Sequence of chain 1.W:
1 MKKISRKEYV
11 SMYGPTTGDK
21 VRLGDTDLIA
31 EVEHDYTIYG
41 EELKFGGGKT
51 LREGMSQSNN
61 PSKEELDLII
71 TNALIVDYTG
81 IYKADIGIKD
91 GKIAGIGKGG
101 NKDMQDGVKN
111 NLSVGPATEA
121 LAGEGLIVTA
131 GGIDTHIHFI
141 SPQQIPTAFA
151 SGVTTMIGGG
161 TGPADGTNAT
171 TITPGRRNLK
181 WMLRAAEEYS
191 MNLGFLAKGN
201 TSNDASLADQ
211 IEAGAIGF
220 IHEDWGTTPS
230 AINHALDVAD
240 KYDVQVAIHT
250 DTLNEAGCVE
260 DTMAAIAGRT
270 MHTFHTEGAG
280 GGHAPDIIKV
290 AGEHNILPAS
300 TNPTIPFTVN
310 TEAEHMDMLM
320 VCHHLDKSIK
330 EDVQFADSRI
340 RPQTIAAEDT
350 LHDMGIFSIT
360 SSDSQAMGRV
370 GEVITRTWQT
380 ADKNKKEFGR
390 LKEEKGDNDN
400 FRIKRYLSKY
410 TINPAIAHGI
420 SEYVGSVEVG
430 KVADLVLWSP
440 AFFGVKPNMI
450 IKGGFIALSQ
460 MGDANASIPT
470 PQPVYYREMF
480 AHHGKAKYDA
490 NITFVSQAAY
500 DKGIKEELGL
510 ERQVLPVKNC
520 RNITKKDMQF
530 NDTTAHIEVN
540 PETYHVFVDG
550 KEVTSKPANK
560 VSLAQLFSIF

Sequence of chain 1.P:
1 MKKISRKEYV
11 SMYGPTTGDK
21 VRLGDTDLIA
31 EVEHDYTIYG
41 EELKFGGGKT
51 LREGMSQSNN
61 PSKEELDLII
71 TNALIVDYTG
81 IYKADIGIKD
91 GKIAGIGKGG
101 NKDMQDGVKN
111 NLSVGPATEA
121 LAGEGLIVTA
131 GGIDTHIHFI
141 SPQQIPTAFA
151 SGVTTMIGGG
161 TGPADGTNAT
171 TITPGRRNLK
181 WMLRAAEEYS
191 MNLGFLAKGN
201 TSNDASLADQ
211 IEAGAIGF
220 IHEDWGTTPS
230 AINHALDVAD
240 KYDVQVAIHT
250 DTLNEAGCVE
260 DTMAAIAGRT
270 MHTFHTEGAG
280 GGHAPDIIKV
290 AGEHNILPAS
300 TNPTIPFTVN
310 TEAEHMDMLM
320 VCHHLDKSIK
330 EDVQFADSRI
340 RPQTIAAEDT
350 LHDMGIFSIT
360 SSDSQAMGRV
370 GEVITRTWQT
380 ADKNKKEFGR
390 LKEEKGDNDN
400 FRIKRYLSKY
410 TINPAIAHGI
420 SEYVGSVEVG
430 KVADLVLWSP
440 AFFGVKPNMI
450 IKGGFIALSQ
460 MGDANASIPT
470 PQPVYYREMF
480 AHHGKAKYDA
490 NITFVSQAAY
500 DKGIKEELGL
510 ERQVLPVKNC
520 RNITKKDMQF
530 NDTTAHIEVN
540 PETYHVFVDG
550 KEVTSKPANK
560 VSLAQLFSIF

Binding-site contacts:
Ligand atom C08 contacts residue CYS321 of chain 1.P at 3.7 Å (hydrophobic).
Ligand atom O19 contacts residue ALA169 of chain 1.P at 3.5 Å (h-bond).
Ligand atom O19 contacts residue HIS221 of chain 1.P at 3.1 Å (h-bond).
Ligand atom C05 contacts residue ILE467 of chain 1.W at 3.8 Å (hydrophobic).
Ligand atom C10 contacts residue CYS321 of chain 1.P at 3.5 Å (hydrophobic).
Ligand atom N12 contacts residue HIS322 of chain 1.P at 3.8 Å.
Ligand atom C11 contacts residue HIS322 of chain 1.P at 3.5 Å.
Ligand atom O19 contacts residue NI1 of chain 1.IA at 3.1 Å (h-bond).
Ligand atom C03 contacts residue MET366 of chain 1.P at 3.8 Å (hydrophobic).
Ligand atom N18 contacts residue NI1 of chain 1.HA at 3.0 Å (h-bond).
Ligand atom C01 contacts residue MET366 of chain 1.P at 3.7 Å (hydrophobic).
Ligand atom C16 contacts residue GLY279 of chain 1.P at 3.7 Å.
Ligand atom C15 contacts residue GLY279 of chain 1.P at 3.9 Å.
Ligand atom C01 contacts residue ALA278 of chain 1.P at 3.6 Å (hydrophobic).
Ligand atom O19 contacts residue HIS248 of chain 1.P at 3.2 Å (h-bond).
Ligand atom N18 contacts residue ALA169 of chain 1.P at 4.0 Å.
Ligand atom N18 contacts residue ALA365 of chain 1.P at 4.0 Å.
Ligand atom C13 contacts residue HIS322 of chain 1.P at 4.0 Å.
Ligand atom N18 contacts residue NI1 of chain 1.IA at 3.3 Å (h-bond).
Ligand atom C04 contacts residue CYS321 of chain 1.P at 4.0 Å (hydrophobic).
Ligand atom C15 contacts residue HIS248 of chain 1.P at 3.6 Å.
Ligand atom O19 contacts residue HIS274 of chain 1.P at 4.0 Å.
Ligand atom C05 contacts residue MET317 of chain 1.P at 3.8 Å (hydrophobic).
Ligand atom O19 contacts residue NI1 of chain 1.HA at 2.0 Å (h-bond).
Ligand atom S14 contacts residue GLY279 of chain 1.P at 3.6 Å (h-bond).
Ligand atom C10 contacts residue HIS322 of chain 1.P at 3.6 Å.
Ligand atom N09 contacts residue CYS321 of chain 1.P at 3.8 Å.
Ligand atom S14 contacts residue HIS248 of chain 1.P at 3.9 Å.
Ligand atom C01 contacts residue LEU318 of chain 1.P at 3.9 Å (hydrophobic).
Ligand atom O17 contacts residue GLY279 of chain 1.P at 4.0 Å.
Ligand atom N18 contacts residue ASP362 of chain 1.P at 3.6 Å (salt-bridge).
Ligand atom C07 contacts residue CYS321 of chain 1.P at 3.4 Å (hydrophobic).
Ligand atom O19 contacts residue KCX219 of chain 1.P at 3.2 Å (h-bond).
Ligand atom C05 contacts residue MET366 of chain 1.P at 3.7 Å (hydrophobic).
Ligand atom C06 contacts residue CYS321 of chain 1.P at 3.6 Å (hydrophobic).
Ligand atom C15 contacts residue HIS221 of chain 1.P at 4.0 Å.
Ligand atom C04 contacts residue MET366 of chain 1.P at 4.0 Å (hydrophobic).
Ligand atom O17 contacts residue ALA365 of chain 1.P at 3.7 Å.
Ligand atom N09 contacts residue HIS322 of chain 1.P at 3.9 Å.
Ligand atom N18 contacts residue GLY279 of chain 1.P at 3.9 Å.

The protein below binds the small molecule below.
Small molecule (SMILES): Cc1cc(C)cc(-n2ccnc2SCC(=O)NO)c1